This small molecule binds to this protein.
Small molecule (SMILES): CC(=O)N[C@H]1[C@H](O[C@H]2[C@H](O)[C@@H](NC(C)=O)CO[C@@H]2CO)O[C@H](CO)[C@@H](O)[C@@H]1O

Binding-site contacts:
Ligand atom C4 contacts residue ASN166 of chain 1.M at 4.2 Å.
Ligand atom C8 contacts residue ASN166 of chain 1.M at 4.3 Å.
Ligand atom C1 contacts residue ARG161 of chain 1.M at 4.4 Å.
Ligand atom C3 contacts residue ASN166 of chain 1.M at 3.8 Å.
Ligand atom C2 contacts residue ASN166 of chain 1.M at 2.5 Å.
Ligand atom C2 contacts residue ARG161 of chain 1.M at 4.0 Å.
Ligand atom C8 contacts residue ARG161 of chain 1.M at 3.5 Å.
Ligand atom C7 contacts residue ASN166 of chain 1.M at 3.3 Å.
Ligand atom N2 contacts residue ASN166 of chain 1.M at 2.9 Å (h-bond).
Ligand atom O5 contacts residue ASN166 of chain 1.M at 2.3 Å (h-bond).
Ligand atom C7 contacts residue ILE163 of chain 1.M at 3.8 Å (hydrophobic).
Ligand atom C8 contacts residue VAL143 of chain 1.M at 4.0 Å (hydrophobic).
Ligand atom O3 contacts residue ARG161 of chain 1.M at 4.2 Å.
Ligand atom C7 contacts residue ARG161 of chain 1.M at 4.0 Å.
Ligand atom C1 contacts residue ASN166 of chain 1.M at 1.4 Å.
Ligand atom O7 contacts residue ASN166 of chain 1.M at 3.5 Å (h-bond).
Ligand atom C8 contacts residue ASN164 of chain 1.M at 4.2 Å.
Ligand atom C8 contacts residue LEU162 of chain 1.M at 3.4 Å (hydrophobic).
Ligand atom C8 contacts residue CYS165 of chain 1.M at 3.7 Å (hydrophobic).
Ligand atom O7 contacts residue ILE163 of chain 1.M at 3.2 Å (h-bond).
Ligand atom C8 contacts residue ILE163 of chain 1.M at 3.6 Å (hydrophobic).
Ligand atom C5 contacts residue ASN166 of chain 1.M at 3.6 Å.
Ligand atom C3 contacts residue ARG161 of chain 1.M at 3.9 Å.
Ligand atom N2 contacts residue ARG161 of chain 1.M at 3.1 Å (salt-bridge).

Sequence of chain 1.M:
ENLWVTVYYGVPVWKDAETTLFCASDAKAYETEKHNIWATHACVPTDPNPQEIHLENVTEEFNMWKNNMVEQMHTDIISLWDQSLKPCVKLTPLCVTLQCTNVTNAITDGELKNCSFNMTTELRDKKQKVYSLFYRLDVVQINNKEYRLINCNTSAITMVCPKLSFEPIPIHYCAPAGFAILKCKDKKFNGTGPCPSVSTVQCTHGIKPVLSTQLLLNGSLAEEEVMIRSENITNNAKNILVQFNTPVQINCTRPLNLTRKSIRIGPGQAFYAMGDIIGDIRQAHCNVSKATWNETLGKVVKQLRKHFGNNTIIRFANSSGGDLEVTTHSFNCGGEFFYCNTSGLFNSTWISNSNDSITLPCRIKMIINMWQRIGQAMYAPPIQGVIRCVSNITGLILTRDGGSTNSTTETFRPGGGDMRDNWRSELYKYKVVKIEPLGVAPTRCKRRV